Binding-site contacts:
Ligand atom C3 contacts residue LEU65 of chain 1.A at 3.6 Å (hydrophobic).
Ligand atom C3 contacts residue TYR30 of chain 1.A at 4.3 Å (hydrophobic).
Ligand atom O2 contacts residue HIS61 of chain 1.A at 3.3 Å (h-bond).
Ligand atom C5 contacts residue PHE44 of chain 1.A at 4.0 Å (hydrophobic).
Ligand atom C6 contacts residue LEU65 of chain 1.A at 4.5 Å (hydrophobic).
Ligand atom O1 contacts residue PHE44 of chain 1.A at 3.8 Å.
Ligand atom O2 contacts residue TYR30 of chain 1.A at 3.2 Å (h-bond).
Ligand atom C1 contacts residue LEU65 of chain 1.A at 3.5 Å (hydrophobic).
Ligand atom N contacts residue HEM1 of chain 1.C at 2.1 Å.
Ligand atom C2 contacts residue HEM1 of chain 1.C at 4.0 Å.
Ligand atom C3 contacts residue PHE44 of chain 1.A at 3.4 Å (hydrophobic).
Ligand atom C4 contacts residue HEM1 of chain 1.C at 4.4 Å.
Ligand atom C4 contacts residue PHE29 of chain 1.A at 4.4 Å (hydrophobic).
Ligand atom C3 contacts residue ILE33 of chain 1.A at 4.5 Å (hydrophobic).
Ligand atom C2 contacts residue LEU65 of chain 1.A at 3.6 Å (hydrophobic).
Ligand atom C5 contacts residue HEM1 of chain 1.C at 3.2 Å.
Ligand atom C1 contacts residue PHE44 of chain 1.A at 3.8 Å (hydrophobic).
Ligand atom C2 contacts residue PHE44 of chain 1.A at 3.4 Å (hydrophobic).
Ligand atom C4 contacts residue PHE44 of chain 1.A at 3.7 Å (hydrophobic).
Ligand atom C6 contacts residue TYR30 of chain 1.A at 4.2 Å (hydrophobic).
Ligand atom C4 contacts residue VAL105 of chain 1.A at 4.2 Å (hydrophobic).
Ligand atom N contacts residue LEU65 of chain 1.A at 3.3 Å.
Ligand atom O1 contacts residue HEM1 of chain 1.C at 3.8 Å.
Ligand atom C5 contacts residue LEU65 of chain 1.A at 3.3 Å (hydrophobic).
Ligand atom C3 contacts residue PHE29 of chain 1.A at 4.3 Å (hydrophobic).
Ligand atom O1 contacts residue HIS61 of chain 1.A at 2.8 Å (h-bond).
Ligand atom C6 contacts residue HIS61 of chain 1.A at 3.5 Å.
Ligand atom N contacts residue HIS92 of chain 1.A at 4.3 Å.
Ligand atom C5 contacts residue VAL105 of chain 1.A at 4.0 Å (hydrophobic).
Ligand atom N contacts residue PHE44 of chain 1.A at 4.1 Å.
Ligand atom C4 contacts residue ILE33 of chain 1.A at 4.0 Å (hydrophobic).
Ligand atom C4 contacts residue LEU65 of chain 1.A at 3.4 Å (hydrophobic).
Ligand atom O2 contacts residue PHE46 of chain 1.A at 3.5 Å.
Ligand atom C1 contacts residue HEM1 of chain 1.C at 2.7 Å.
Ligand atom O2 contacts residue PHE44 of chain 1.A at 3.8 Å.
Ligand atom C6 contacts residue PHE44 of chain 1.A at 3.5 Å (hydrophobic).

A small-molecule ligand and the protein it binds are described below.
Small molecule (SMILES): O=C(O)c1cccnc1

Sequence of chain 1.A:
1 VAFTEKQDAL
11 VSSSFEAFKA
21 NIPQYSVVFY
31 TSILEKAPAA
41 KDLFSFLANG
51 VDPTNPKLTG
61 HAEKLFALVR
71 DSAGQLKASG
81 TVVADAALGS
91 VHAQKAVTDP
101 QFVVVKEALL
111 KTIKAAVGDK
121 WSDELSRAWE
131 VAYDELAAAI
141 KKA